This small molecule binds to this protein.
Small molecule (SMILES): C[C@H]1O[C@H](O[C@H]2[C@H](O)[C@@H](O)[C@@H](O[C@H]3[C@H](O)[C@@H](O)[C@@H](O)O[C@@H]3CO)O[C@@H]2CO)[C@H](O)[C@@H](O)[C@@H]1N[C@H]1C=C(CO)[C@@H](O)[C@H](O)[C@H]1O

Sequence of chain 1.A:
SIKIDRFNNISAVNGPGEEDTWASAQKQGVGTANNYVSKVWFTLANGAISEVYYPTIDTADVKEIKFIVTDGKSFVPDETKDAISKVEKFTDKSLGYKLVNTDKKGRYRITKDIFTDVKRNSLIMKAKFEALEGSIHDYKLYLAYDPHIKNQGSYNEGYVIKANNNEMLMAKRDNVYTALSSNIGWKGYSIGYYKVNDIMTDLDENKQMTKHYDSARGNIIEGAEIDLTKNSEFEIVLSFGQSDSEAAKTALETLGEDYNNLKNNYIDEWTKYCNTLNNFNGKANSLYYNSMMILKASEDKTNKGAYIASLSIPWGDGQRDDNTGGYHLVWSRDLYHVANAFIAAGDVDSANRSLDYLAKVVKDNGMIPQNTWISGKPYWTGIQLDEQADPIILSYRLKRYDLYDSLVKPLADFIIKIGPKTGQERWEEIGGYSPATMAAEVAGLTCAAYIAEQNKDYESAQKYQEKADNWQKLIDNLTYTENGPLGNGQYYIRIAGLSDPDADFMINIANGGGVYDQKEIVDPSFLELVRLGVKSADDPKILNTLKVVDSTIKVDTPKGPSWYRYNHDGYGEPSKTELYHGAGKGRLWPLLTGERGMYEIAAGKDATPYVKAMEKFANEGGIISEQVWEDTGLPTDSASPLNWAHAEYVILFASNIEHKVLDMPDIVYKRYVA

Binding-site contacts:
Ligand atom C6B contacts residue TRP341 of chain 1.A at 3.6 Å (hydrophobic).
Ligand atom O3 contacts residue ARG575 of chain 1.A at 2.8 Å (salt-bridge).
Ligand atom O4 contacts residue TRP341 of chain 1.A at 3.3 Å.
Ligand atom O4 contacts residue ARG343 of chain 1.A at 2.7 Å (salt-bridge).
Ligand atom O3 contacts residue TRP437 of chain 1.A at 2.5 Å (h-bond).
Ligand atom O6B contacts residue ALA319 of chain 1.A at 3.3 Å.
Ligand atom O2B contacts residue TRP437 of chain 1.A at 3.1 Å.
Ligand atom C3B contacts residue ARG436 of chain 1.A at 3.3 Å.
Ligand atom O6B contacts residue TYR337 of chain 1.A at 3.5 Å.
Ligand atom O2B contacts residue ARG575 of chain 1.A at 3.0 Å (salt-bridge).
Ligand atom O5 contacts residue TYR581 of chain 1.A at 3.6 Å.
Ligand atom C1B contacts residue TYR337 of chain 1.A at 3.7 Å (hydrophobic).
Ligand atom C7B contacts residue TYR337 of chain 1.A at 3.4 Å (hydrophobic).
Ligand atom O4 contacts residue ASP344 of chain 1.A at 2.9 Å (salt-bridge).
Ligand atom O2 contacts residue ASN521 of chain 1.A at 3.3 Å (h-bond).
Ligand atom O2 contacts residue GLU439 of chain 1.A at 2.7 Å (salt-bridge).
Ligand atom O6 contacts residue GLU438 of chain 1.A at 2.8 Å (salt-bridge).
Ligand atom N4A contacts residue GLU438 of chain 1.A at 2.5 Å (salt-bridge).
Ligand atom C4A contacts residue ASP344 of chain 1.A at 3.4 Å.
Ligand atom O3B contacts residue ARG343 of chain 1.A at 3.1 Å (salt-bridge).
Ligand atom C3 contacts residue TRP437 of chain 1.A at 3.1 Å (hydrophobic).
Ligand atom O6B contacts residue ASP344 of chain 1.A at 2.6 Å (salt-bridge).
Ligand atom O3 contacts residue GLU439 of chain 1.A at 3.5 Å (salt-bridge).
Ligand atom C6 contacts residue GLU438 of chain 1.A at 3.7 Å.
Ligand atom C1B contacts residue GLU438 of chain 1.A at 3.6 Å.
Ligand atom O3B contacts residue ARG436 of chain 1.A at 2.7 Å (salt-bridge).
Ligand atom O6B contacts residue LEU652 of chain 1.A at 3.7 Å.
Ligand atom C2 contacts residue TYR581 of chain 1.A at 3.7 Å (hydrophobic).
Ligand atom O3B contacts residue TRP654 of chain 1.A at 3.3 Å.
Ligand atom C4 contacts residue GLU438 of chain 1.A at 3.4 Å.
Ligand atom C3B contacts residue ARG343 of chain 1.A at 3.6 Å.
Ligand atom C6 contacts residue GLN380 of chain 1.A at 3.2 Å.
Ligand atom O3B contacts residue TRP437 of chain 1.A at 3.5 Å.
Ligand atom C5 contacts residue GLU438 of chain 1.A at 3.4 Å.
Ligand atom O6 contacts residue GLN380 of chain 1.A at 2.9 Å (h-bond).
Ligand atom C6 contacts residue TYR337 of chain 1.A at 3.6 Å (hydrophobic).
Ligand atom C4A contacts residue ARG343 of chain 1.A at 3.7 Å.
Ligand atom C6 contacts residue GLU438 of chain 1.A at 3.7 Å.
Ligand atom C6B contacts residue ASP344 of chain 1.A at 3.3 Å.
Ligand atom C6B contacts residue ALA319 of chain 1.A at 3.7 Å (hydrophobic).